Binding-site contacts:
Ligand atom C2 contacts residue GLN229 of chain 3.A at 3.9 Å.
Ligand atom C5 contacts residue THR58 of chain 4.A at 4.0 Å.
Ligand atom N1 contacts residue GLN229 of chain 3.A at 3.0 Å (h-bond).
Ligand atom C4 contacts residue ARG177 of chain 3.A at 3.8 Å.
Ligand atom N3 contacts residue ASN255 of chain 3.A at 3.4 Å (h-bond).
Ligand atom O6 contacts residue ILE55 of chain 4.A at 3.5 Å.
Ligand atom N7 contacts residue ALA57 of chain 4.A at 3.5 Å.
Ligand atom C6 contacts residue GLN229 of chain 3.A at 3.7 Å.
Ligand atom O2 contacts residue GLN229 of chain 3.A at 3.8 Å.
Ligand atom C2 contacts residue PHE160 of chain 3.A at 3.7 Å (hydrophobic).
Ligand atom N9 contacts residue LEU171 of chain 3.A at 4.0 Å.
Ligand atom O6 contacts residue GLN229 of chain 3.A at 2.8 Å (h-bond).
Ligand atom N1 contacts residue PHE160 of chain 3.A at 3.7 Å.
Ligand atom C2 contacts residue ARG177 of chain 3.A at 3.6 Å.
Ligand atom O6 contacts residue THR58 of chain 4.A at 3.9 Å.
Ligand atom O6 contacts residue ILE289 of chain 3.A at 4.1 Å.
Ligand atom O2 contacts residue PHE160 of chain 3.A at 3.9 Å.
Ligand atom N8 contacts residue PHE160 of chain 3.A at 3.7 Å.
Ligand atom O6 contacts residue TYR9 of chain 4.A at 3.8 Å.
Ligand atom C5 contacts residue PHE160 of chain 3.A at 3.4 Å (hydrophobic).
Ligand atom N9 contacts residue ARG177 of chain 3.A at 4.0 Å.
Ligand atom N8 contacts residue THR58 of chain 4.A at 3.3 Å (h-bond).
Ligand atom O2 contacts residue SER227 of chain 3.A at 3.6 Å.
Ligand atom N7 contacts residue PHE160 of chain 3.A at 3.7 Å.
Ligand atom O2 contacts residue ARG177 of chain 3.A at 2.8 Å (salt-bridge).
Ligand atom O2 contacts residue ASN255 of chain 3.A at 4.0 Å.
Ligand atom N8 contacts residue LEU171 of chain 3.A at 3.8 Å.
Ligand atom C6 contacts residue PHE160 of chain 3.A at 3.5 Å (hydrophobic).
Ligand atom O2 contacts residue VAL228 of chain 3.A at 2.9 Å (h-bond).
Ligand atom C4 contacts residue ASN255 of chain 3.A at 3.9 Å.
Ligand atom C2 contacts residue VAL228 of chain 3.A at 4.0 Å (hydrophobic).
Ligand atom N7 contacts residue THR58 of chain 4.A at 2.8 Å (h-bond).
Ligand atom N9 contacts residue PHE160 of chain 3.A at 3.5 Å.
Ligand atom N3 contacts residue PHE160 of chain 3.A at 3.7 Å.
Ligand atom O6 contacts residue PHE160 of chain 3.A at 4.1 Å.
Ligand atom C4 contacts residue PHE160 of chain 3.A at 3.4 Å (hydrophobic).
Ligand atom C2 contacts residue ASN255 of chain 3.A at 3.8 Å.
Ligand atom N8 contacts residue ALA57 of chain 4.A at 3.8 Å.
Ligand atom N8 contacts residue ASP59 of chain 4.A at 3.9 Å.
Ligand atom N3 contacts residue ARG177 of chain 3.A at 3.0 Å (salt-bridge).

Sequence of chain 4.A:
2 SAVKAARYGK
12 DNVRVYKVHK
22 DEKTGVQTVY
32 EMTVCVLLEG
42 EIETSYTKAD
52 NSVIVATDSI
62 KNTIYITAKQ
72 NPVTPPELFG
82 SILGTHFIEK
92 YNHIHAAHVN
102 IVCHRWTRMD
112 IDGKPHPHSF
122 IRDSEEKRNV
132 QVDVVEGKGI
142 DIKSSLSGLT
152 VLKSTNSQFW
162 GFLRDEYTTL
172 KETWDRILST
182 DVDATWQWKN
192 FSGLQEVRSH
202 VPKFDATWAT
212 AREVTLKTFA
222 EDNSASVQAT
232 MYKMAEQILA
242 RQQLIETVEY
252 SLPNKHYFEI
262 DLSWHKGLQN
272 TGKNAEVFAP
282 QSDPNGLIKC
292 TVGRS

Sequence of chain 3.A:
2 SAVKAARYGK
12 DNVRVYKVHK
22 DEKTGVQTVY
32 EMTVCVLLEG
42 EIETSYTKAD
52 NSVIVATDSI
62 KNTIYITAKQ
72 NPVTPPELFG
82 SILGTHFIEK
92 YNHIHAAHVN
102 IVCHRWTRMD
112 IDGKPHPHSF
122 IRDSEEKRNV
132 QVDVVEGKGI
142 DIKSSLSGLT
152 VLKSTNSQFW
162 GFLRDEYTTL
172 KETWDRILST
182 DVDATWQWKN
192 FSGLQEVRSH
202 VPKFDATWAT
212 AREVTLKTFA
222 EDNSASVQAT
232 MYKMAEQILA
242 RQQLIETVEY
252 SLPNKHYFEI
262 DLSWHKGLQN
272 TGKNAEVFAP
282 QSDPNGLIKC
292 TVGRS

The protein below binds the small molecule below.
Small molecule (SMILES): O=c1[nH]c(=O)c2nn[nH]c2[nH]1